Sequence of chain 1.A:
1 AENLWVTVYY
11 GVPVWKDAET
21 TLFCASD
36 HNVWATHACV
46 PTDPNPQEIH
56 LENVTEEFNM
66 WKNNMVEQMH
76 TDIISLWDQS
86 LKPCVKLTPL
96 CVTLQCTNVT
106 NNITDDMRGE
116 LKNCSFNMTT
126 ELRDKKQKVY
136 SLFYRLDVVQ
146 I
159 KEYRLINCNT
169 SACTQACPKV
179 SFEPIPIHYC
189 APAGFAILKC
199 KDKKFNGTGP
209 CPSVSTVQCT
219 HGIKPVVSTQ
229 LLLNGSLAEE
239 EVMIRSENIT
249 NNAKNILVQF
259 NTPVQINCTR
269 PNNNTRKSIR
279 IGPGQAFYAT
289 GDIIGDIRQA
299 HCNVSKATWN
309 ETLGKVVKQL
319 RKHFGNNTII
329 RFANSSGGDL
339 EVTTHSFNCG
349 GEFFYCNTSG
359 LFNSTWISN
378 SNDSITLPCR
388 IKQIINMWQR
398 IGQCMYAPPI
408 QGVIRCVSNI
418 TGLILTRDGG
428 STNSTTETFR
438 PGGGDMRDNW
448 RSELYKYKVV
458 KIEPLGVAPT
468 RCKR

The small molecule below binds the protein below.
Small molecule (SMILES): CC(=O)N[C@H]1[C@H](O[C@H]2[C@H](O)[C@@H](NC(C)=O)CO[C@@H]2CO)O[C@H](CO)[C@@H](O)[C@@H]1O

Binding-site contacts:
Ligand atom C1 contacts residue ASN246 of chain 1.A at 1.4 Å.
Ligand atom C2 contacts residue THR248 of chain 1.A at 4.5 Å.
Ligand atom C1 contacts residue ASN249 of chain 1.A at 3.9 Å.
Ligand atom C2 contacts residue ASN246 of chain 1.A at 2.5 Å.
Ligand atom O5 contacts residue THR248 of chain 1.A at 4.5 Å.
Ligand atom O6 contacts residue ASN249 of chain 1.A at 4.0 Å.
Ligand atom C5 contacts residue ASN246 of chain 1.A at 3.6 Å.
Ligand atom N2 contacts residue ASN246 of chain 1.A at 3.0 Å (h-bond).
Ligand atom O5 contacts residue ASN249 of chain 1.A at 3.5 Å.
Ligand atom C4 contacts residue ASN246 of chain 1.A at 4.2 Å.
Ligand atom C3 contacts residue ASN246 of chain 1.A at 3.8 Å.
Ligand atom N2 contacts residue THR248 of chain 1.A at 4.4 Å.
Ligand atom O5 contacts residue ASN246 of chain 1.A at 2.3 Å (h-bond).
Ligand atom C6 contacts residue ASN249 of chain 1.A at 4.2 Å.
Ligand atom C7 contacts residue ASN246 of chain 1.A at 3.7 Å.
Ligand atom O7 contacts residue ASN246 of chain 1.A at 3.9 Å.
Ligand atom C8 contacts residue ASN246 of chain 1.A at 4.3 Å.
Ligand atom C1 contacts residue THR248 of chain 1.A at 3.7 Å.
Ligand atom C5 contacts residue ASN249 of chain 1.A at 4.4 Å.